Sequence of chain 1.A:
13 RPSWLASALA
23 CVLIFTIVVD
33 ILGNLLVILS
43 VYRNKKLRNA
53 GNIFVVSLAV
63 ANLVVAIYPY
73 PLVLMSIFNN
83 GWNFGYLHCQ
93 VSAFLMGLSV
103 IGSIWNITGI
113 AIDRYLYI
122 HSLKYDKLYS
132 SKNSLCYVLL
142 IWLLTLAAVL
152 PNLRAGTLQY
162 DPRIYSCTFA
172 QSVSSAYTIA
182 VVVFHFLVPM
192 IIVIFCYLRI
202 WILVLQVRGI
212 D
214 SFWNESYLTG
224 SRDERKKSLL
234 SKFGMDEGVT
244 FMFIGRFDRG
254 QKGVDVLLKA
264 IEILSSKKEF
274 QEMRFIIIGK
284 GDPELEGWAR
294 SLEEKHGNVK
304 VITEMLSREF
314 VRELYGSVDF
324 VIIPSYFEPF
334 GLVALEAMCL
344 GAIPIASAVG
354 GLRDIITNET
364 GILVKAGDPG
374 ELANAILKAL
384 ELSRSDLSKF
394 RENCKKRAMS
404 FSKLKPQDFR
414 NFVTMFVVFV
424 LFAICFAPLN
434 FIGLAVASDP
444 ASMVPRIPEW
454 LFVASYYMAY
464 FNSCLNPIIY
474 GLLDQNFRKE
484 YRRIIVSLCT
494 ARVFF

A protein and the small-molecule ligand that binds it are described below.
Small molecule (SMILES): CCC(=O)NCC[C@@H]1CCc2ccc3c(c21)CCO3

Binding-site contacts:
Ligand atom O2 contacts residue ASN433 of chain 1.A at 4.0 Å.
Ligand atom C4 contacts residue VAL182 of chain 1.A at 3.8 Å (hydrophobic).
Ligand atom C2 contacts residue GLN172 of chain 1.A at 3.5 Å.
Ligand atom C10 contacts residue GLY99 of chain 1.A at 3.5 Å.
Ligand atom C3 contacts residue LEU432 of chain 1.A at 3.9 Å (hydrophobic).
Ligand atom C10 contacts residue ALA95 of chain 1.A at 3.1 Å (hydrophobic).
Ligand atom C15 contacts residue VAL182 of chain 1.A at 3.9 Å (hydrophobic).
Ligand atom C16 contacts residue PHE170 of chain 1.A at 3.7 Å (hydrophobic).
Ligand atom C1 contacts residue VAL182 of chain 1.A at 3.9 Å (hydrophobic).
Ligand atom O2 contacts residue LEU432 of chain 1.A at 3.2 Å (h-bond).
Ligand atom C14 contacts residue VAL182 of chain 1.A at 3.9 Å (hydrophobic).
Ligand atom C1 contacts residue VAL183 of chain 1.A at 3.6 Å (hydrophobic).
Ligand atom C5 contacts residue PHE170 of chain 1.A at 3.9 Å (hydrophobic).
Ligand atom C9 contacts residue GLY99 of chain 1.A at 3.6 Å.
Ligand atom C11 contacts residue VAL150 of chain 1.A at 4.0 Å (hydrophobic).
Ligand atom C11 contacts residue LEU159 of chain 1.A at 3.6 Å (hydrophobic).
Ligand atom C13 contacts residue PHE170 of chain 1.A at 3.6 Å (hydrophobic).
Ligand atom C10 contacts residue PHE170 of chain 1.A at 3.9 Å (hydrophobic).
Ligand atom C11 contacts residue ALA95 of chain 1.A at 3.8 Å (hydrophobic).
Ligand atom C12 contacts residue PHE170 of chain 1.A at 3.7 Å (hydrophobic).
Ligand atom C16 contacts residue GLY99 of chain 1.A at 4.0 Å.
Ligand atom C7 contacts residue THR169 of chain 1.A at 4.1 Å.
Ligand atom C1 contacts residue THR179 of chain 1.A at 3.9 Å.
Ligand atom N1 contacts residue LEU432 of chain 1.A at 3.5 Å.
Ligand atom C8 contacts residue MET98 of chain 1.A at 3.9 Å (hydrophobic).
Ligand atom C11 contacts residue GLY99 of chain 1.A at 3.7 Å.
Ligand atom C1 contacts residue GLN172 of chain 1.A at 3.7 Å.
Ligand atom O1 contacts residue ASN153 of chain 1.A at 2.9 Å (h-bond).
Ligand atom O1 contacts residue PHE170 of chain 1.A at 3.8 Å.
Ligand atom C8 contacts residue THR169 of chain 1.A at 3.4 Å.
Ligand atom O2 contacts residue GLN172 of chain 1.A at 2.8 Å (h-bond).
Ligand atom C15 contacts residue ASN153 of chain 1.A at 3.5 Å.
Ligand atom C2 contacts residue PHE170 of chain 1.A at 3.7 Å (hydrophobic).
Ligand atom C10 contacts residue LEU159 of chain 1.A at 4.0 Å (hydrophobic).
Ligand atom C2 contacts residue VAL182 of chain 1.A at 3.9 Å (hydrophobic).
Ligand atom C12 contacts residue GLY99 of chain 1.A at 4.1 Å.
Ligand atom C3 contacts residue GLN172 of chain 1.A at 3.4 Å.
Ligand atom C9 contacts residue PHE170 of chain 1.A at 3.9 Å (hydrophobic).
Ligand atom C11 contacts residue PHE170 of chain 1.A at 3.9 Å (hydrophobic).
Ligand atom C8 contacts residue GLY99 of chain 1.A at 4.0 Å.